Binding-site contacts:
Ligand atom O contacts residue ASN52 of chain 1.A at 3.1 Å (h-bond).
Ligand atom O contacts residue THR97 of chain 1.B at 2.5 Å (h-bond).
Ligand atom OD1 contacts residue TYR102 of chain 1.A at 3.6 Å.
Ligand atom NZ contacts residue THR100 of chain 1.A at 3.0 Å (h-bond).
Ligand atom NE2 contacts residue VAL94 of chain 1.B at 3.7 Å.
Ligand atom CD contacts residue THR32 of chain 1.B at 3.6 Å.
Ligand atom C contacts residue TYR101 of chain 1.A at 3.7 Å (hydrophobic).
Ligand atom CE contacts residue THR100 of chain 1.A at 3.3 Å.
Ligand atom N contacts residue TYR31 of chain 1.B at 3.6 Å.
Ligand atom CD contacts residue GLU35 of chain 1.A at 3.4 Å.
Ligand atom O contacts residue ASP96 of chain 1.B at 3.4 Å.
Ligand atom NZ contacts residue GLU35 of chain 1.A at 2.8 Å (salt-bridge).
Ligand atom CE contacts residue SER103 of chain 1.A at 3.4 Å.
Ligand atom C contacts residue THR97 of chain 1.B at 3.5 Å.
Ligand atom O contacts residue TYR102 of chain 1.A at 3.4 Å.
Ligand atom N contacts residue TYR101 of chain 1.A at 3.0 Å (h-bond).
Ligand atom CB contacts residue TYR102 of chain 1.A at 3.7 Å (hydrophobic).
Ligand atom NE2 contacts residue TYR31 of chain 1.B at 3.6 Å.
Ligand atom CD1 contacts residue GLY104 of chain 1.A at 3.8 Å.
Ligand atom CG contacts residue GLY95 of chain 1.B at 3.5 Å.
Ligand atom NZ contacts residue SER99 of chain 1.A at 2.8 Å (h-bond).
Ligand atom CB contacts residue TYR31 of chain 1.B at 3.8 Å (hydrophobic).
Ligand atom CA contacts residue TYR31 of chain 1.B at 3.6 Å (hydrophobic).
Ligand atom CD contacts residue TYR31 of chain 1.B at 3.7 Å (hydrophobic).
Ligand atom N contacts residue ASP96 of chain 1.B at 3.1 Å (salt-bridge).
Ligand atom CE contacts residue GLU35 of chain 1.A at 3.6 Å.
Ligand atom NZ contacts residue SER103 of chain 1.A at 2.9 Å (h-bond).
Ligand atom CD contacts residue GLY95 of chain 1.B at 3.6 Å.
Ligand atom CG2 contacts residue TYR102 of chain 1.A at 3.6 Å (hydrophobic).
Ligand atom NE2 contacts residue THR32 of chain 1.B at 3.1 Å (h-bond).
Ligand atom CG2 contacts residue PHE102 of chain 1.B at 3.7 Å (hydrophobic).
Ligand atom CG contacts residue TYR101 of chain 1.A at 3.6 Å (hydrophobic).
Ligand atom OE1 contacts residue TYR31 of chain 1.B at 3.5 Å.
Ligand atom CA contacts residue TYR101 of chain 1.A at 3.5 Å (hydrophobic).
Ligand atom OE1 contacts residue THR32 of chain 1.B at 2.8 Å (h-bond).
Ligand atom NE2 contacts residue GLY95 of chain 1.B at 2.8 Å (h-bond).
Ligand atom C contacts residue ASN52 of chain 1.A at 3.3 Å.
Ligand atom CB contacts residue TYR101 of chain 1.A at 3.7 Å (hydrophobic).
Ligand atom CA contacts residue ASP96 of chain 1.B at 3.6 Å.
Ligand atom CG contacts residue TYR31 of chain 1.B at 3.6 Å (hydrophobic).

Sequence of chain 1.A:
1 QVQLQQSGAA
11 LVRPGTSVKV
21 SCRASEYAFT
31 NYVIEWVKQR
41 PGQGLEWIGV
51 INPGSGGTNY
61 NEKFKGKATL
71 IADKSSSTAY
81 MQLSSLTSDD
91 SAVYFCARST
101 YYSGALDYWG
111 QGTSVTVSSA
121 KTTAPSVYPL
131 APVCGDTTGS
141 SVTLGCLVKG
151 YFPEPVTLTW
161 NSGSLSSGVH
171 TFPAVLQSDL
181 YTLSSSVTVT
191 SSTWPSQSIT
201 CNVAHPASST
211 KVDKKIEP

This small molecule binds to this protein.
Small molecule (SMILES): CC[C@H](C)[C@H](NC(=O)[C@H](CCC(N)=O)NC(=O)[C@@H](N)C(C)C)C(=O)N[C@H](C(=O)N[C@@H](CC(N)=O)C(=O)N[C@H](C=O)CCCCN)[C@@H](C)CC

Sequence of chain 1.B:
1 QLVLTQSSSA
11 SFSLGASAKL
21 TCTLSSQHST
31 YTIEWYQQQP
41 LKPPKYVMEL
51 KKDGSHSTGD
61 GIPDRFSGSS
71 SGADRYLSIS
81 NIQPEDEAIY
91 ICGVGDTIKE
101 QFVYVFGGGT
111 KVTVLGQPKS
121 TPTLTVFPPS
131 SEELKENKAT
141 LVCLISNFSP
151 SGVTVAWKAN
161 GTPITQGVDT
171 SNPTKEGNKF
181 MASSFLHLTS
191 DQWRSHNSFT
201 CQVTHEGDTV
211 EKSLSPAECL